Sequence of chain 4.A:
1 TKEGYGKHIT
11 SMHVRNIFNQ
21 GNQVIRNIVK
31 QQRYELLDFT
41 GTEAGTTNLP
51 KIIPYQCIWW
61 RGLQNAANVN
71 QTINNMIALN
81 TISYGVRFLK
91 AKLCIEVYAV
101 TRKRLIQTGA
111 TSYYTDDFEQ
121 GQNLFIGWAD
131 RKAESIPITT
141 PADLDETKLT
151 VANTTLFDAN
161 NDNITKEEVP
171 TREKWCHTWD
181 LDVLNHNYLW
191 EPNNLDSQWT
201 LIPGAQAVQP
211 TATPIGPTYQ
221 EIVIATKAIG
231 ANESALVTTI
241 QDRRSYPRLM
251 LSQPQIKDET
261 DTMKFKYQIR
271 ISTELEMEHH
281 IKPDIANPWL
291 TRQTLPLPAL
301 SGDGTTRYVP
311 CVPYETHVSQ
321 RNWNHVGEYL

Binding-site contacts:
Ligand atom OP2 contacts residue ASN16 of chain 4.A at 2.9 Å (h-bond).
Ligand atom O3' contacts residue GLN20 of chain 4.A at 1.5 Å (h-bond).
Ligand atom OP2 contacts residue ASN19 of chain 4.A at 2.4 Å.
Ligand atom N1 contacts residue ARG26 of chain 4.A at 2.0 Å (salt-bridge).
Ligand atom O4' contacts residue ASN16 of chain 4.A at 2.8 Å (h-bond).
Ligand atom OP1 contacts residue ILE17 of chain 4.A at 3.1 Å (h-bond).
Ligand atom C5 contacts residue VAL14 of chain 4.A at 2.7 Å (hydrophobic).
Ligand atom OP2 contacts residue GLN20 of chain 4.A at 1.9 Å (h-bond).
Ligand atom N9 contacts residue GLN20 of chain 4.A at 3.1 Å (h-bond).
Ligand atom C5' contacts residue ASN19 of chain 4.A at 2.1 Å.
Ligand atom OP1 contacts residue ARG15 of chain 4.A at 2.7 Å (salt-bridge).
Ligand atom C3' contacts residue ASN22 of chain 4.A at 2.9 Å.
Ligand atom C4 contacts residue VAL14 of chain 4.A at 3.1 Å (hydrophobic).
Ligand atom C5 contacts residue ARG26 of chain 4.A at 2.9 Å.
Ligand atom OP2 contacts residue ILE17 of chain 4.A at 2.1 Å.
Ligand atom C2' contacts residue ASN22 of chain 4.A at 2.7 Å.
Ligand atom C4' contacts residue ASN16 of chain 4.A at 2.9 Å.
Ligand atom C2' contacts residue GLN20 of chain 4.A at 2.7 Å.
Ligand atom OP1 contacts residue GLN20 of chain 4.A at 2.7 Å.
Ligand atom P contacts residue ILE17 of chain 4.A at 3.0 Å.
Ligand atom OP1 contacts residue ASN16 of chain 4.A at 1.1 Å (h-bond).
Ligand atom C6 contacts residue VAL14 of chain 4.A at 2.9 Å (hydrophobic).
Ligand atom C6 contacts residue ARG26 of chain 4.A at 2.2 Å.
Ligand atom P contacts residue ASN16 of chain 4.A at 2.2 Å.
Ligand atom C8 contacts residue GLN20 of chain 4.A at 2.5 Å.
Ligand atom C2 contacts residue ARG26 of chain 4.A at 1.2 Å.
Ligand atom OP1 contacts residue VAL24 of chain 4.A at 2.7 Å.
Ligand atom P contacts residue GLN20 of chain 4.A at 2.0 Å.
Ligand atom OP2 contacts residue GLY21 of chain 4.A at 2.3 Å (h-bond).
Ligand atom OP1 contacts residue ASN22 of chain 4.A at 2.6 Å (h-bond).
Ligand atom O3' contacts residue ASN19 of chain 4.A at 2.4 Å.
Ligand atom N6 contacts residue ARG26 of chain 4.A at 2.6 Å.
Ligand atom C4 contacts residue ARG26 of chain 4.A at 2.8 Å.
Ligand atom OP2 contacts residue GLU328 of chain 3.A at 3.0 Å (salt-bridge).
Ligand atom N3 contacts residue ARG26 of chain 4.A at 1.8 Å (salt-bridge).
Ligand atom O5' contacts residue ASN19 of chain 4.A at 3.0 Å.
Ligand atom OP2 contacts residue ASN22 of chain 4.A at 2.7 Å (h-bond).
Ligand atom C1' contacts residue GLN20 of chain 4.A at 3.1 Å.
Ligand atom C3' contacts residue GLN20 of chain 4.A at 2.9 Å.
Ligand atom P contacts residue ASN19 of chain 4.A at 3.0 Å.

A protein and the small-molecule ligand that binds it are described below.
Small molecule (SMILES): Cc1cn([C@H]2C[C@H](O[P](=O)(O)OC[C@H]3O[C@@H](n4cnc5c4NC=NC5N)C[C@@H]3O[P](=O)(O)OC[C@H]3O[C@@H](n4cnc5c4NC=NC5N)C[C@@H]3O)[C@@H](CO[P](=O)(O)O[C@H]3C[C@H](n4cnc5c4NC=NC5N)O[C@@H]3CO[P](=O)(O)O[C@H]3C[C@H](n4cnc5c4NC=NC5N)O[C@@H]3COP(=O)=O)O2)c(=O)[nH]c1=O.Nc1nc2c(ncn2[C@H]2C[C@H](O)[C@@H](CO[PH](=O)O)O2)c(=O)[nH]1

Sequence of chain 3.A:
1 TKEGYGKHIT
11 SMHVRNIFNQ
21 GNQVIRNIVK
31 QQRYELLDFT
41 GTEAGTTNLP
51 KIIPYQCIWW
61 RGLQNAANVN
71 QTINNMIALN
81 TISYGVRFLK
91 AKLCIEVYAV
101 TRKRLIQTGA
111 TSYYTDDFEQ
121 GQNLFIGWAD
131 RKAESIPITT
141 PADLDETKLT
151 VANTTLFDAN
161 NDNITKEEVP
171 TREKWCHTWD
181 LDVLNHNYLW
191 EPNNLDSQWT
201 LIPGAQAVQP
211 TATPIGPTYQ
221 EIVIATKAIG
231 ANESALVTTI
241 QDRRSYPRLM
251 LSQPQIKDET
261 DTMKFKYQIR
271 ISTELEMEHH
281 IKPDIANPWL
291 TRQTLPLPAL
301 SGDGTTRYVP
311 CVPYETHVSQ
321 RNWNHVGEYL